Sequence of chain 1.A:
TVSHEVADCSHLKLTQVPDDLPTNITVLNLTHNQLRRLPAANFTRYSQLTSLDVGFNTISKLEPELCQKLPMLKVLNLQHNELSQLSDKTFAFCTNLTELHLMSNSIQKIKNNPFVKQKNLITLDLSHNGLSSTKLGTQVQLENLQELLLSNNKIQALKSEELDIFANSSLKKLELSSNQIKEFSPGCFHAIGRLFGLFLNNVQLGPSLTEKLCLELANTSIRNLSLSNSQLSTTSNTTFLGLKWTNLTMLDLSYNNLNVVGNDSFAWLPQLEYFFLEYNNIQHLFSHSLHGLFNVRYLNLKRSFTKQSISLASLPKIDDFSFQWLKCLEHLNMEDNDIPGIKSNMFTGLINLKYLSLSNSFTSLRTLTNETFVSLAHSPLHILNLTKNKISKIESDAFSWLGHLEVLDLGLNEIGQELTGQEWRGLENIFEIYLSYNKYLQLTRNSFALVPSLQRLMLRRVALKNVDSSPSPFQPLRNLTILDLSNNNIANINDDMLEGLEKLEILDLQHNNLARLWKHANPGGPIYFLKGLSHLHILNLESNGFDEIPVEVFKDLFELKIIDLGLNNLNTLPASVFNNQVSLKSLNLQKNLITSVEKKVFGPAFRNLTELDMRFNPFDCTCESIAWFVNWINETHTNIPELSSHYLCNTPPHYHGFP

Sequence of chain 1.B:
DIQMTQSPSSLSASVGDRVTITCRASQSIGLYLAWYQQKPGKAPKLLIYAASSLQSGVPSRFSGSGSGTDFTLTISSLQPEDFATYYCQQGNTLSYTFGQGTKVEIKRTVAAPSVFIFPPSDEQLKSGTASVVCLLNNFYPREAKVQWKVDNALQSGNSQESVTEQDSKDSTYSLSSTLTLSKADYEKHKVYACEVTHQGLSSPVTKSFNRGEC

Binding-site contacts:
Ligand atom C1 contacts residue ASN397 of chain 1.A at 1.4 Å.
Ligand atom C5 contacts residue THR399 of chain 1.A at 3.4 Å.
Ligand atom N2 contacts residue ASN397 of chain 1.A at 2.8 Å (h-bond).
Ligand atom O6 contacts residue THR399 of chain 1.A at 4.4 Å.
Ligand atom C3 contacts residue ASN397 of chain 1.A at 3.7 Å.
Ligand atom O6 contacts residue GLU347 of chain 1.A at 4.0 Å.
Ligand atom O2 contacts residue SER67 of chain 1.B at 3.8 Å.
Ligand atom O5 contacts residue THR399 of chain 1.A at 3.3 Å (h-bond).
Ligand atom C4 contacts residue ASN397 of chain 1.A at 4.1 Å.
Ligand atom O5 contacts residue SER371 of chain 1.A at 4.0 Å.
Ligand atom O5 contacts residue ASN397 of chain 1.A at 2.4 Å (h-bond).
Ligand atom C1 contacts residue ASP421 of chain 1.A at 3.6 Å.
Ligand atom C1 contacts residue THR399 of chain 1.A at 4.0 Å.
Ligand atom C2 contacts residue ASP421 of chain 1.A at 3.8 Å.
Ligand atom C5 contacts residue SER371 of chain 1.A at 4.3 Å.
Ligand atom O7 contacts residue TYR367 of chain 1.A at 3.8 Å.
Ligand atom C8 contacts residue LYS400 of chain 1.A at 4.5 Å.
Ligand atom C6 contacts residue SER371 of chain 1.A at 3.4 Å.
Ligand atom N2 contacts residue ASP421 of chain 1.A at 3.2 Å (salt-bridge).
Ligand atom C2 contacts residue ASN397 of chain 1.A at 2.3 Å.
Ligand atom C3 contacts residue ASP421 of chain 1.A at 4.0 Å.
Ligand atom C5 contacts residue ASN397 of chain 1.A at 3.6 Å.
Ligand atom O7 contacts residue ASN397 of chain 1.A at 3.2 Å (h-bond).
Ligand atom C7 contacts residue ASP421 of chain 1.A at 4.3 Å.
Ligand atom C6 contacts residue THR399 of chain 1.A at 3.5 Å.
Ligand atom C6 contacts residue LYS400 of chain 1.A at 4.3 Å.
Ligand atom C7 contacts residue ASN397 of chain 1.A at 3.4 Å.
Ligand atom O6 contacts residue SER371 of chain 1.A at 3.5 Å (h-bond).
Ligand atom O7 contacts residue LYS400 of chain 1.A at 3.8 Å.

A small-molecule ligand and the protein it binds are described below.
Small molecule (SMILES): CC(=O)N[C@H]1[C@H](O[C@H]2[C@H](O)[C@@H](NC(C)=O)CO[C@@H]2CO)O[C@H](CO)[C@@H](O[C@@H]2O[C@H](CO[C@H]3O[C@H](CO)[C@@H](O)[C@H](O)[C@@H]3O)[C@@H](O)[C@H](O)[C@@H]2O)[C@@H]1O